Binding-site contacts:
Ligand atom C1' contacts residue XMP1 of chain 1.L at 0.1 Å.
Ligand atom C3' contacts residue XMP1 of chain 1.L at 0.1 Å.
Ligand atom O6 contacts residue MET305 of chain 1.B at 3.2 Å (h-bond).
Ligand atom C2 contacts residue CYS225 of chain 1.B at 1.8 Å (hydrophobic).
Ligand atom C2' contacts residue XMP1 of chain 1.L at 0.1 Å.
Ligand atom N7 contacts residue MET305 of chain 1.B at 3.1 Å (h-bond).
Ligand atom O1P contacts residue XMP1 of chain 1.L at 0.3 Å (h-bond).
Ligand atom O2' contacts residue XMP1 of chain 1.L at 0.1 Å (h-bond).
Ligand atom O2P contacts residue XMP1 of chain 1.L at 0.0 Å (h-bond).
Ligand atom N3 contacts residue CYS225 of chain 1.B at 2.4 Å (h-bond).
Ligand atom P contacts residue XMP1 of chain 1.L at 0.1 Å.
Ligand atom O3' contacts residue XMP1 of chain 1.L at 0.1 Å (h-bond).
Ligand atom O6 contacts residue XMP1 of chain 1.L at 0.3 Å (h-bond).
Ligand atom C5' contacts residue XMP1 of chain 1.L at 0.1 Å.
Ligand atom O5' contacts residue XMP1 of chain 1.L at 0.1 Å (h-bond).
Ligand atom C5 contacts residue XMP1 of chain 1.L at 0.1 Å.
Ligand atom C4' contacts residue XMP1 of chain 1.L at 0.1 Å.
Ligand atom O3' contacts residue ASP264 of chain 1.B at 2.6 Å (salt-bridge).
Ligand atom O6 contacts residue GLY304 of chain 1.B at 3.3 Å.
Ligand atom O3P contacts residue SER288 of chain 1.B at 3.1 Å (h-bond).
Ligand atom O2P contacts residue ALA223 of chain 1.B at 2.8 Å (h-bond).
Ligand atom O6 contacts residue ALA306 of chain 1.B at 2.7 Å (h-bond).
Ligand atom N9 contacts residue XMP1 of chain 1.L at 0.1 Å (h-bond).
Ligand atom O3P contacts residue GLY287 of chain 1.B at 2.5 Å (h-bond).
Ligand atom O2P contacts residue GLY222 of chain 1.B at 3.1 Å.
Ligand atom C2 contacts residue XMP1 of chain 1.L at 0.7 Å.
Ligand atom N1 contacts residue XMP1 of chain 1.L at 0.6 Å (h-bond).
Ligand atom C4 contacts residue XMP1 of chain 1.L at 0.3 Å.
Ligand atom N3 contacts residue XMP1 of chain 1.L at 0.5 Å (h-bond).
Ligand atom O3' contacts residue SER55 of chain 1.B at 2.9 Å (h-bond).
Ligand atom O4' contacts residue XMP1 of chain 1.L at 0.1 Å (h-bond).
Ligand atom N1 contacts residue CYS225 of chain 1.B at 2.8 Å (h-bond).
Ligand atom N1 contacts residue ARG314 of chain 1.B at 2.8 Å (salt-bridge).
Ligand atom C8 contacts residue XMP1 of chain 1.L at 0.3 Å.
Ligand atom O3P contacts residue XMP1 of chain 1.L at 0.4 Å (h-bond).
Ligand atom N7 contacts residue XMP1 of chain 1.L at 0.2 Å (h-bond).
Ligand atom C6 contacts residue XMP1 of chain 1.L at 0.3 Å.
Ligand atom O2' contacts residue ASP264 of chain 1.B at 2.5 Å (salt-bridge).
Ligand atom O2P contacts residue GLY266 of chain 1.B at 2.9 Å (h-bond).
Ligand atom O1P contacts residue HIS302 of chain 1.B at 2.8 Å (h-bond).

Sequence of chain 1.B:
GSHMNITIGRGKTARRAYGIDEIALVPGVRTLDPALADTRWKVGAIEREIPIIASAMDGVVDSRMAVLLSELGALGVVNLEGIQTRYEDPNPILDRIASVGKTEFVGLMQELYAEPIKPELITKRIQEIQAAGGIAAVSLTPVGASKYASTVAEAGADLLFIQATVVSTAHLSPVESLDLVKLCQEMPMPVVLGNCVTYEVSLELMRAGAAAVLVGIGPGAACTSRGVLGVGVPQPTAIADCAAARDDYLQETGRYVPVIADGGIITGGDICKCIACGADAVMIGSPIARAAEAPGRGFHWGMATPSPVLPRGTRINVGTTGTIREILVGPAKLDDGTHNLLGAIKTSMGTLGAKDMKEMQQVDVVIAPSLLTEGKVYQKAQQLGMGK

This small molecule binds to this protein.
Small molecule (SMILES): O=c1[nH]cnc2c1ncn2[C@@H]1O[C@H](COP(=O)(O)O)[C@@H](O)[C@H]1O